Binding-site contacts:
Ligand atom O6 contacts residue ASN245 of chain 1.I at 2.4 Å (h-bond).
Ligand atom N2 contacts residue ASN257 of chain 1.I at 2.9 Å (h-bond).
Ligand atom C5 contacts residue ASN245 of chain 1.I at 4.0 Å.
Ligand atom C1 contacts residue ASN257 of chain 1.I at 1.4 Å.
Ligand atom C2 contacts residue ASN257 of chain 1.I at 2.4 Å.
Ligand atom C8 contacts residue GLU88 of chain 1.I at 3.7 Å.
Ligand atom C8 contacts residue ASN257 of chain 1.I at 4.4 Å.
Ligand atom C6 contacts residue GLU88 of chain 1.I at 3.9 Å.
Ligand atom O6 contacts residue GLU88 of chain 1.I at 3.0 Å (salt-bridge).
Ligand atom O6 contacts residue SER259 of chain 1.I at 3.7 Å.
Ligand atom C3 contacts residue ASN257 of chain 1.I at 3.8 Å.
Ligand atom O7 contacts residue ASN257 of chain 1.I at 3.2 Å (h-bond).
Ligand atom O5 contacts residue ASN257 of chain 1.I at 2.3 Å (h-bond).
Ligand atom C1 contacts residue ASN245 of chain 1.I at 4.0 Å.
Ligand atom C5 contacts residue VAL90 of chain 1.I at 4.2 Å (hydrophobic).
Ligand atom O6 contacts residue VAL90 of chain 1.I at 3.7 Å.
Ligand atom O7 contacts residue ASN245 of chain 1.I at 4.3 Å.
Ligand atom C6 contacts residue VAL90 of chain 1.I at 4.3 Å (hydrophobic).
Ligand atom C4 contacts residue ASN257 of chain 1.I at 4.2 Å.
Ligand atom C5 contacts residue ASN257 of chain 1.I at 3.6 Å.
Ligand atom C7 contacts residue ASN257 of chain 1.I at 3.2 Å.
Ligand atom O5 contacts residue ASN245 of chain 1.I at 3.3 Å.
Ligand atom C6 contacts residue ASN245 of chain 1.I at 3.4 Å.

Sequence of chain 1.I:
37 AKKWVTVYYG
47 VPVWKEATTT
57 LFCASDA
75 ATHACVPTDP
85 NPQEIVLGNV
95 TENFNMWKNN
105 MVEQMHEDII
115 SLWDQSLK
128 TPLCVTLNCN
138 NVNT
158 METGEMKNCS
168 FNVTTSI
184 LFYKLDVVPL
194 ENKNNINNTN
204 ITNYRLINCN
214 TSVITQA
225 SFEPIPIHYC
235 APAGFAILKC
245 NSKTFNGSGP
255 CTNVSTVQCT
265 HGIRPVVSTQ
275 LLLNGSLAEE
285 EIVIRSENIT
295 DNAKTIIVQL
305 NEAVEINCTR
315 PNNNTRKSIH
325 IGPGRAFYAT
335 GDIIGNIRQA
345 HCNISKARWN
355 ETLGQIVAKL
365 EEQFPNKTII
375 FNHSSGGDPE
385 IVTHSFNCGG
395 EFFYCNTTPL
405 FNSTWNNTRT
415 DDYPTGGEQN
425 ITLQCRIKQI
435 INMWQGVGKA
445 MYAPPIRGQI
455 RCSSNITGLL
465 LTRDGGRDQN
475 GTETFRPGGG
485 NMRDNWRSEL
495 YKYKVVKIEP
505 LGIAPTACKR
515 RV

A protein and the small-molecule ligand that binds it are described below.
Small molecule (SMILES): CC(=O)N[C@H]1[C@H](O[C@H]2[C@H](O)[C@@H](NC(C)=O)CO[C@@H]2CO)O[C@H](CO)[C@@H](O[C@@H]2O[C@H](CO)[C@@H](O)[C@H](O)[C@@H]2O)[C@@H]1O